This protein binds this small molecule.
Small molecule (SMILES): CC(=O)N[C@H]1[C@H](O[C@H]2[C@H](O)[C@@H](NC(C)=O)CO[C@@H]2CO)O[C@H](CO)[C@@H](O)[C@@H]1O

Binding-site contacts:
Ligand atom C1 contacts residue EDO1 of chain 1.U at 4.4 Å.
Ligand atom N2 contacts residue EDO1 of chain 1.U at 4.0 Å.
Ligand atom C5 contacts residue ASP88 of chain 1.A at 4.4 Å.
Ligand atom C5 contacts residue ASN124 of chain 1.A at 3.6 Å.
Ligand atom C7 contacts residue ASN124 of chain 1.A at 3.4 Å.
Ligand atom O6 contacts residue ALA89 of chain 1.A at 2.9 Å (h-bond).
Ligand atom C1 contacts residue ALA127 of chain 1.A at 4.3 Å (hydrophobic).
Ligand atom O6 contacts residue ASP88 of chain 1.A at 3.3 Å.
Ligand atom O6 contacts residue EDO1 of chain 1.U at 3.5 Å (h-bond).
Ligand atom C3 contacts residue ASN124 of chain 1.A at 3.8 Å.
Ligand atom N2 contacts residue ASN124 of chain 1.A at 3.0 Å (h-bond).
Ligand atom C8 contacts residue HIS87 of chain 1.A at 3.5 Å.
Ligand atom O3 contacts residue EDO1 of chain 1.U at 4.3 Å.
Ligand atom O5 contacts residue HIS87 of chain 1.A at 4.0 Å.
Ligand atom O5 contacts residue ALA127 of chain 1.A at 3.6 Å.
Ligand atom O7 contacts residue ASN124 of chain 1.A at 4.3 Å.
Ligand atom C2 contacts residue EDO1 of chain 1.U at 4.2 Å.
Ligand atom C7 contacts residue LYS133 of chain 1.A at 4.4 Å.
Ligand atom C6 contacts residue ALA127 of chain 1.A at 3.7 Å (hydrophobic).
Ligand atom C5 contacts residue EDO1 of chain 1.U at 3.4 Å.
Ligand atom O5 contacts residue ASN124 of chain 1.A at 2.2 Å (h-bond).
Ligand atom C2 contacts residue ASN124 of chain 1.A at 2.4 Å.
Ligand atom C1 contacts residue HIS87 of chain 1.A at 3.9 Å.
Ligand atom C6 contacts residue ALA130 of chain 1.A at 4.2 Å (hydrophobic).
Ligand atom C8 contacts residue LYS133 of chain 1.A at 3.4 Å.
Ligand atom O4 contacts residue EDO1 of chain 1.U at 3.2 Å (h-bond).
Ligand atom C6 contacts residue SER126 of chain 1.A at 4.4 Å.
Ligand atom C6 contacts residue ASP88 of chain 1.A at 3.9 Å.
Ligand atom C1 contacts residue ASN124 of chain 1.A at 1.4 Å.
Ligand atom C3 contacts residue EDO1 of chain 1.U at 3.5 Å.
Ligand atom C5 contacts residue ALA127 of chain 1.A at 4.2 Å (hydrophobic).
Ligand atom C4 contacts residue EDO1 of chain 1.U at 3.6 Å.
Ligand atom C6 contacts residue EDO1 of chain 1.U at 4.0 Å.
Ligand atom C6 contacts residue ALA89 of chain 1.A at 3.8 Å (hydrophobic).
Ligand atom C8 contacts residue ASN124 of chain 1.A at 3.3 Å.
Ligand atom O5 contacts residue ASP88 of chain 1.A at 3.9 Å.
Ligand atom C2 contacts residue HIS87 of chain 1.A at 4.2 Å.
Ligand atom O6 contacts residue ALA127 of chain 1.A at 4.2 Å.
Ligand atom C4 contacts residue ASN124 of chain 1.A at 4.1 Å.
Ligand atom C7 contacts residue EDO1 of chain 1.U at 4.2 Å.

Sequence of chain 1.A:
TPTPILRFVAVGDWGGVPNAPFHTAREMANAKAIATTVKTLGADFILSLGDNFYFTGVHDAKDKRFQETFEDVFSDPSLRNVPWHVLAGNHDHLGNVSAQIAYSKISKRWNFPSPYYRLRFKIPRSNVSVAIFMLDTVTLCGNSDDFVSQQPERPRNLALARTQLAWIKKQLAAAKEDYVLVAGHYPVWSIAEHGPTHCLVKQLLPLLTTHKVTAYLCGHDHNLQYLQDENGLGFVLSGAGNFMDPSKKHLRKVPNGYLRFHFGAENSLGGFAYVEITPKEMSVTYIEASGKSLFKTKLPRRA